Binding-site contacts:
Ligand atom C4 contacts residue TYR251 of chain 1.B at 4.4 Å (hydrophobic).
Ligand atom C4 contacts residue 60I1 of chain 1.E at 3.9 Å.
Ligand atom O3A contacts residue LYS294 of chain 1.B at 4.3 Å.
Ligand atom O3A contacts residue TYR300 of chain 1.B at 3.6 Å.
Ligand atom C4 contacts residue HIS248 of chain 1.B at 3.7 Å.
Ligand atom C3 contacts residue TYR166 of chain 1.A at 4.4 Å (hydrophobic).
Ligand atom O3B contacts residue ARG291 of chain 1.B at 3.8 Å.
Ligand atom C5 contacts residue HIS201 of chain 1.A at 3.5 Å.
Ligand atom C5 contacts residue TYR200 of chain 1.A at 3.8 Å (hydrophobic).
Ligand atom C2 contacts residue TYR200 of chain 1.A at 3.4 Å (hydrophobic).
Ligand atom C2 contacts residue ARG291 of chain 1.B at 4.5 Å.
Ligand atom O2A contacts residue LYS164 of chain 1.A at 3.6 Å.
Ligand atom O1B contacts residue ARG291 of chain 1.B at 2.8 Å (salt-bridge).
Ligand atom C1 contacts residue ARG291 of chain 1.B at 3.9 Å.
Ligand atom PA contacts residue ARG291 of chain 1.B at 4.0 Å.
Ligand atom C2 contacts residue HIS248 of chain 1.B at 4.3 Å.
Ligand atom PA contacts residue LYS294 of chain 1.B at 4.2 Å.
Ligand atom C1 contacts residue HIS248 of chain 1.B at 3.6 Å.
Ligand atom O2B contacts residue GLY290 of chain 1.B at 4.3 Å.
Ligand atom C3 contacts residue TYR200 of chain 1.A at 4.0 Å (hydrophobic).
Ligand atom C1 contacts residue TYR200 of chain 1.A at 4.3 Å (hydrophobic).
Ligand atom O1B contacts residue LYS294 of chain 1.B at 3.9 Å.
Ligand atom O1A contacts residue ARG291 of chain 1.B at 2.8 Å (salt-bridge).
Ligand atom C4 contacts residue TYR166 of chain 1.A at 4.0 Å (hydrophobic).
Ligand atom O1A contacts residue LYS294 of chain 1.B at 3.1 Å (salt-bridge).
Ligand atom PB contacts residue LYS294 of chain 1.B at 3.8 Å.
Ligand atom O1B contacts residue TYR300 of chain 1.B at 3.6 Å.
Ligand atom C5 contacts residue TYR251 of chain 1.B at 3.7 Å (hydrophobic).
Ligand atom C5 contacts residue TYR166 of chain 1.A at 3.7 Å (hydrophobic).
Ligand atom O1B contacts residue HIS248 of chain 1.B at 3.7 Å.
Ligand atom O1 contacts residue ARG291 of chain 1.B at 4.3 Å.
Ligand atom O1A contacts residue LYS164 of chain 1.A at 4.4 Å.
Ligand atom PB contacts residue TYR300 of chain 1.B at 3.6 Å.
Ligand atom C1 contacts residue TYR300 of chain 1.B at 4.5 Å (hydrophobic).
Ligand atom O2B contacts residue TYR300 of chain 1.B at 2.9 Å (h-bond).
Ligand atom C3 contacts residue HIS201 of chain 1.A at 4.5 Å.
Ligand atom C3 contacts residue HIS248 of chain 1.B at 4.3 Å.
Ligand atom O3A contacts residue ARG291 of chain 1.B at 4.4 Å.
Ligand atom O3B contacts residue LYS294 of chain 1.B at 2.5 Å (salt-bridge).
Ligand atom PB contacts residue ARG291 of chain 1.B at 3.9 Å.

Sequence of chain 1.B:
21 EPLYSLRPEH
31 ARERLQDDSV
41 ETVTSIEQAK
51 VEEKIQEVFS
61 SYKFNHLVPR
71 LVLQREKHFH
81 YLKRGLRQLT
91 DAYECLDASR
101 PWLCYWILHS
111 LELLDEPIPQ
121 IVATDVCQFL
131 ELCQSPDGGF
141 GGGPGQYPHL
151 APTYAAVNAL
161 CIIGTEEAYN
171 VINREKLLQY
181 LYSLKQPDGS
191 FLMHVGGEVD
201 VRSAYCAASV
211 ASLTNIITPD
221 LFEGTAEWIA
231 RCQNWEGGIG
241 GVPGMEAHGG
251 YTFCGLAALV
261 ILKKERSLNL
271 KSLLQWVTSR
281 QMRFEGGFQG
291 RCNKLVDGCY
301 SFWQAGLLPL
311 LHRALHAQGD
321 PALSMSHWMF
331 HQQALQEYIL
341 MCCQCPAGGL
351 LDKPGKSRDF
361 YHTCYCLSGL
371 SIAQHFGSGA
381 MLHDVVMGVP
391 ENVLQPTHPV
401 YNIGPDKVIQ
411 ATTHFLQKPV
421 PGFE

Sequence of chain 1.A:
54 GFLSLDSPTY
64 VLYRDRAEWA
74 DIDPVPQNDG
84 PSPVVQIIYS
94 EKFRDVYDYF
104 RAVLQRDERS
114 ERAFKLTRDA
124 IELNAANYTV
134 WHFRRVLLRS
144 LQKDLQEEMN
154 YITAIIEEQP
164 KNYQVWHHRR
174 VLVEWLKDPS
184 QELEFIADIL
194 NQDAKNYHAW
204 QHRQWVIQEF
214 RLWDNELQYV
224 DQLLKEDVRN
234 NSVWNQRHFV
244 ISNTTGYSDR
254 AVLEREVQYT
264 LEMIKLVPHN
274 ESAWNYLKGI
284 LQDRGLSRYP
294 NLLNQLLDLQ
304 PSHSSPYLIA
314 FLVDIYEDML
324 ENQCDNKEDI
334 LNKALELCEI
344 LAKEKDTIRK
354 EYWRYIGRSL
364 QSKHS

A protein and the small-molecule ligand that binds it are described below.
Small molecule (SMILES): CC(C)=CCO[P](=O)(O)OP(=O)(O)O